Sequence of chain 1.C:
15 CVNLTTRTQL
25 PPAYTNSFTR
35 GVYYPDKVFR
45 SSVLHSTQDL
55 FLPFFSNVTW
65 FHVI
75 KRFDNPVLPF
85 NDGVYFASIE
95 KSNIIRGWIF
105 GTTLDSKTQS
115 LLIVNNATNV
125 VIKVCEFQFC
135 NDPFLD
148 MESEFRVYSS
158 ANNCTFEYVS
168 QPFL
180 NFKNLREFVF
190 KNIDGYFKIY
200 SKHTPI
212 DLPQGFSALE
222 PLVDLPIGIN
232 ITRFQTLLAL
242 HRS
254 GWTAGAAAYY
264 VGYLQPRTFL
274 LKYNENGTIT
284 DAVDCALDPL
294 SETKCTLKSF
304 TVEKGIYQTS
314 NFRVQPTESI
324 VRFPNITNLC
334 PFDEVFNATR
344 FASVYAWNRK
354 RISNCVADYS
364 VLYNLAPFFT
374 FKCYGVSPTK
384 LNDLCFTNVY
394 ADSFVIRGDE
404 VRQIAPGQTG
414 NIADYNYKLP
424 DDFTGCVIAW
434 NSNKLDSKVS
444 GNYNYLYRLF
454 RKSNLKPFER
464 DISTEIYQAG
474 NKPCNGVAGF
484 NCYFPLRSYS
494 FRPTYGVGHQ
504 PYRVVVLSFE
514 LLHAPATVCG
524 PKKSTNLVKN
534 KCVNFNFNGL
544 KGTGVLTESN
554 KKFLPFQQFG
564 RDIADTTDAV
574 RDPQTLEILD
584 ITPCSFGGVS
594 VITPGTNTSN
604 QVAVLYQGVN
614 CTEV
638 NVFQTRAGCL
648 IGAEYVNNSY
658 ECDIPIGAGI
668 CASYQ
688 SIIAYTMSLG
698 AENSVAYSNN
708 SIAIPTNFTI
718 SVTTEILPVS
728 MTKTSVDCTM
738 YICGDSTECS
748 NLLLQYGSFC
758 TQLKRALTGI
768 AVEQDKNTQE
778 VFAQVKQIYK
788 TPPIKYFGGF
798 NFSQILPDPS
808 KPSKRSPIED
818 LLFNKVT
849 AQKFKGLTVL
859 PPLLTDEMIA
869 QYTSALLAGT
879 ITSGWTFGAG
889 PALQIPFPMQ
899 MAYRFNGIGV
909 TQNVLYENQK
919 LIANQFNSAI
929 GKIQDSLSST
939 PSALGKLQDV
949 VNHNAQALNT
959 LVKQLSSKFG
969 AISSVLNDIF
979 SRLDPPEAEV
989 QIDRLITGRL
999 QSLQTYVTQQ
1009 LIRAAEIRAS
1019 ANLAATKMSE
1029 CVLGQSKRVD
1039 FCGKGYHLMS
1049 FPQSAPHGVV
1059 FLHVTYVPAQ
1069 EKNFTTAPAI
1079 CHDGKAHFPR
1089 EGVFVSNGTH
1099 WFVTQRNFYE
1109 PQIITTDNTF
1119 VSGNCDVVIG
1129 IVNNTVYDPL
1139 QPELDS

A small-molecule ligand and the protein it binds are described below.
Small molecule (SMILES): CC(=O)N[C@H]1[C@H](O[C@H]2[C@H](O)[C@@H](NC(C)=O)CO[C@@H]2CO)O[C@H](CO)[C@@H](O)[C@@H]1O

Binding-site contacts:
Ligand atom O7 contacts residue ASN1071 of chain 1.C at 4.4 Å.
Ligand atom N2 contacts residue ALA703 of chain 1.C at 3.6 Å.
Ligand atom C1 contacts residue ALA703 of chain 1.C at 4.2 Å (hydrophobic).
Ligand atom O5 contacts residue ASN1071 of chain 1.C at 2.4 Å (h-bond).
Ligand atom C3 contacts residue ASN1071 of chain 1.C at 3.8 Å.
Ligand atom C2 contacts residue ALA703 of chain 1.C at 3.8 Å (hydrophobic).
Ligand atom O7 contacts residue ALA703 of chain 1.C at 3.4 Å.
Ligand atom C8 contacts residue GLU1069 of chain 1.C at 3.6 Å.
Ligand atom O4 contacts residue ALA703 of chain 1.C at 3.4 Å.
Ligand atom N2 contacts residue ASN1071 of chain 1.C at 2.9 Å (h-bond).
Ligand atom C7 contacts residue ALA703 of chain 1.C at 3.5 Å (hydrophobic).
Ligand atom C1 contacts residue ASN1071 of chain 1.C at 1.4 Å.
Ligand atom C5 contacts residue ASN1071 of chain 1.C at 3.7 Å.
Ligand atom C4 contacts residue ASN1071 of chain 1.C at 4.2 Å.
Ligand atom C2 contacts residue ASN1071 of chain 1.C at 2.4 Å.
Ligand atom C7 contacts residue ASN1071 of chain 1.C at 3.9 Å.
Ligand atom C8 contacts residue ALA703 of chain 1.C at 4.2 Å (hydrophobic).